Binding-site contacts:
Ligand atom C01 contacts residue YN11 of chain 1.D at 0.2 Å.
Ligand atom C23 contacts residue YN11 of chain 1.D at 0.2 Å.
Ligand atom C17 contacts residue YN11 of chain 1.D at 0.2 Å.
Ligand atom C12 contacts residue YN11 of chain 1.D at 0.2 Å.
Ligand atom O10 contacts residue HIS167 of chain 1.A at 2.8 Å (h-bond).
Ligand atom N11 contacts residue YN11 of chain 1.D at 0.2 Å (h-bond).
Ligand atom C13 contacts residue YN11 of chain 1.D at 0.2 Å.
Ligand atom O31 contacts residue YN11 of chain 1.D at 0.3 Å (h-bond).
Ligand atom C24 contacts residue YN11 of chain 1.D at 0.2 Å.
Ligand atom C26 contacts residue YN11 of chain 1.D at 0.2 Å.
Ligand atom C06 contacts residue YN11 of chain 1.D at 0.1 Å.
Ligand atom C03 contacts residue YN11 of chain 1.D at 0.2 Å.
Ligand atom N07 contacts residue YN11 of chain 1.D at 0.2 Å (h-bond).
Ligand atom C27 contacts residue YN11 of chain 1.D at 0.2 Å.
Ligand atom O20 contacts residue YN11 of chain 1.D at 0.8 Å (h-bond).
Ligand atom C09 contacts residue YN11 of chain 1.D at 0.1 Å.
Ligand atom C01 contacts residue CYS149 of chain 1.A at 1.8 Å (hydrophobic).
Ligand atom C22 contacts residue YN11 of chain 1.D at 0.4 Å.
Ligand atom O32 contacts residue YN11 of chain 1.D at 0.4 Å (h-bond).
Ligand atom O02 contacts residue CYS149 of chain 1.A at 2.6 Å (h-bond).
Ligand atom C21 contacts residue YN11 of chain 1.D at 0.6 Å.
Ligand atom O10 contacts residue YN11 of chain 1.D at 0.1 Å (h-bond).
Ligand atom C25 contacts residue YN11 of chain 1.D at 0.2 Å.
Ligand atom C15 contacts residue YN11 of chain 1.D at 0.3 Å.
Ligand atom O02 contacts residue YN11 of chain 1.D at 1.3 Å.
Ligand atom C05 contacts residue YN11 of chain 1.D at 0.0 Å.
Ligand atom O31 contacts residue GLU170 of chain 1.A at 2.9 Å (salt-bridge).
Ligand atom C19 contacts residue YN11 of chain 1.D at 0.3 Å.
Ligand atom N07 contacts residue GLU170 of chain 1.A at 2.9 Å (salt-bridge).
Ligand atom N18 contacts residue GLN193 of chain 1.A at 3.0 Å (h-bond).
Ligand atom C04 contacts residue YN11 of chain 1.D at 0.2 Å.
Ligand atom O02 contacts residue HIS45 of chain 1.A at 2.7 Å (h-bond).
Ligand atom C28 contacts residue YN11 of chain 1.D at 0.2 Å.
Ligand atom C29 contacts residue YN11 of chain 1.D at 0.2 Å.
Ligand atom N18 contacts residue YN11 of chain 1.D at 0.3 Å (h-bond).
Ligand atom C14 contacts residue YN11 of chain 1.D at 0.1 Å.
Ligand atom C30 contacts residue YN11 of chain 1.D at 0.2 Å.
Ligand atom C03 contacts residue CYS149 of chain 1.A at 2.7 Å (hydrophobic).
Ligand atom C16 contacts residue YN11 of chain 1.D at 1.1 Å.
Ligand atom C08 contacts residue YN11 of chain 1.D at 0.2 Å.

This small molecule binds to this protein.
Small molecule (SMILES): CCCC1CCC(COC(=O)N[C@@H](CC(C)C)C(=O)N[C@@H](C[C@@H]2CCNC2=O)C(O)S(=O)(=O)O)CC1

Sequence of chain 1.A:
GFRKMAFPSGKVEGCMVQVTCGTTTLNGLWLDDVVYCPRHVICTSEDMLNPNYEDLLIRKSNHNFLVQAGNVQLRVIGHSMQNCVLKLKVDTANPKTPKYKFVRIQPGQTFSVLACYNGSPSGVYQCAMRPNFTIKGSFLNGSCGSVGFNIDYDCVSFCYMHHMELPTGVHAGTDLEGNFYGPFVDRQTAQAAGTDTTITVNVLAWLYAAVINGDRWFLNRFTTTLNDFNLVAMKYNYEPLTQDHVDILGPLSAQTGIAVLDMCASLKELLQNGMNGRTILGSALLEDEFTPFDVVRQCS